Sequence of chain 1.B:
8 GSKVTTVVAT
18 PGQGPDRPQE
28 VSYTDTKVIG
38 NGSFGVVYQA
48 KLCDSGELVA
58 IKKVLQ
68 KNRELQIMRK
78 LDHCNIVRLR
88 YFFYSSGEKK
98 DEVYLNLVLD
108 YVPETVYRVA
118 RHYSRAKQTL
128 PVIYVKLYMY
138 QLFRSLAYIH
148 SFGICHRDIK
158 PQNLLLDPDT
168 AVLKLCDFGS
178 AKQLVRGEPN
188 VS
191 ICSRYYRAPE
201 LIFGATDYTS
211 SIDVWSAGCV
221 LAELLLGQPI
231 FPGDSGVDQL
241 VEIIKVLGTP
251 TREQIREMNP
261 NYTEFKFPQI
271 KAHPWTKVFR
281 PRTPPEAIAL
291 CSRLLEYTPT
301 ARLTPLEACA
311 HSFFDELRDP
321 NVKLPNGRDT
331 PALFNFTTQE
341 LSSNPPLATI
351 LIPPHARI

This protein binds this small molecule.
Small molecule (SMILES): COc1ccc(-c2ocnc2C(=O)NCc2ccncc2)cc1

Binding-site contacts:
Ligand atom C17 contacts residue LEU162 of chain 1.B at 3.8 Å (hydrophobic).
Ligand atom C18 contacts residue VAL109 of chain 1.B at 3.8 Å (hydrophobic).
Ligand atom N16 contacts residue VAL109 of chain 1.B at 2.7 Å (h-bond).
Ligand atom C3 contacts residue ASP174 of chain 1.B at 3.9 Å.
Ligand atom C1 contacts residue GOL1 of chain 1.Q at 3.5 Å.
Ligand atom C23 contacts residue PRO110 of chain 1.B at 3.3 Å (hydrophobic).
Ligand atom N12 contacts residue VAL109 of chain 1.B at 3.5 Å (h-bond).
Ligand atom C23 contacts residue VAL109 of chain 1.B at 3.5 Å (hydrophobic).
Ligand atom O10 contacts residue ASP107 of chain 1.B at 3.9 Å.
Ligand atom C5 contacts residue CYS173 of chain 1.B at 3.8 Å (hydrophobic).
Ligand atom C14 contacts residue LEU162 of chain 1.B at 3.7 Å (hydrophobic).
Ligand atom C11 contacts residue ASP107 of chain 1.B at 3.0 Å.
Ligand atom C8 contacts residue GOL1 of chain 1.Q at 3.7 Å.
Ligand atom O10 contacts residue LEU162 of chain 1.B at 3.7 Å.
Ligand atom C11 contacts residue LEU162 of chain 1.B at 3.6 Å (hydrophobic).
Ligand atom C23 contacts residue TYR108 of chain 1.B at 3.5 Å (hydrophobic).
Ligand atom C1 contacts residue ASP174 of chain 1.B at 3.6 Å.
Ligand atom C22 contacts residue PRO110 of chain 1.B at 3.8 Å (hydrophobic).
Ligand atom C8 contacts residue VAL44 of chain 1.B at 3.6 Å (hydrophobic).
Ligand atom C7 contacts residue GOL1 of chain 1.Q at 3.9 Å.
Ligand atom O15 contacts residue LEU162 of chain 1.B at 3.9 Å.
Ligand atom N12 contacts residue LEU162 of chain 1.B at 3.4 Å.
Ligand atom O10 contacts residue ALA57 of chain 1.B at 3.5 Å.
Ligand atom O15 contacts residue GOL1 of chain 1.Q at 3.3 Å (h-bond).
Ligand atom N16 contacts residue LEU162 of chain 1.B at 3.7 Å.
Ligand atom C14 contacts residue VAL109 of chain 1.B at 3.9 Å (hydrophobic).
Ligand atom C22 contacts residue TYR108 of chain 1.B at 3.3 Å (hydrophobic).
Ligand atom C13 contacts residue LEU162 of chain 1.B at 3.4 Å (hydrophobic).
Ligand atom C4 contacts residue ASP174 of chain 1.B at 3.8 Å.
Ligand atom O2 contacts residue LYS59 of chain 1.B at 3.4 Å (salt-bridge).
Ligand atom O2 contacts residue ASP174 of chain 1.B at 3.3 Å.
Ligand atom C9 contacts residue LEU162 of chain 1.B at 3.6 Å (hydrophobic).
Ligand atom C11 contacts residue ALA57 of chain 1.B at 3.4 Å (hydrophobic).
Ligand atom C17 contacts residue THR112 of chain 1.B at 3.9 Å.
Ligand atom C1 contacts residue PHE41 of chain 1.B at 3.7 Å (hydrophobic).
Ligand atom C11 contacts residue VAL109 of chain 1.B at 3.9 Å (hydrophobic).
Ligand atom C5 contacts residue LEU106 of chain 1.B at 3.6 Å (hydrophobic).
Ligand atom C18 contacts residue PRO110 of chain 1.B at 3.6 Å (hydrophobic).
Ligand atom C17 contacts residue VAL109 of chain 1.B at 3.2 Å (hydrophobic).
Ligand atom N12 contacts residue ALA57 of chain 1.B at 3.8 Å.